A protein and the small-molecule ligand that binds it are described below.
Small molecule (SMILES): Cc1ccc(CN(C(=O)N[C@@H](CS(=O)(=O)CC2CCCCC2)C(=O)O)C(=O)c2ccc(-c3ccccc3)cc2)cc1

Sequence of chain 1.F:
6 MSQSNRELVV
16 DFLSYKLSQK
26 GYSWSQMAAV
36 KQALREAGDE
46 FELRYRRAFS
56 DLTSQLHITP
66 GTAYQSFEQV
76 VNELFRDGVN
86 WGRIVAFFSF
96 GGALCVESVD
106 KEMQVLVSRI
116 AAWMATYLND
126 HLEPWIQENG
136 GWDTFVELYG

Binding-site contacts:
Ligand atom O contacts residue ASN85 of chain 1.F at 3.2 Å (h-bond).
Ligand atom C27 contacts residue PHE54 of chain 1.F at 3.9 Å (hydrophobic).
Ligand atom C31 contacts residue GLY87 of chain 1.F at 3.6 Å.
Ligand atom C28 contacts residue ALA53 of chain 1.F at 3.3 Å (hydrophobic).
Ligand atom C29 contacts residue TYR50 of chain 1.F at 3.9 Å (hydrophobic).
Ligand atom C7 contacts residue GLY87 of chain 1.F at 3.6 Å.
Ligand atom C17 contacts residue GLU45 of chain 1.F at 4.0 Å.
Ligand atom C17 contacts residue ALA42 of chain 1.F at 3.6 Å (hydrophobic).
Ligand atom C31 contacts residue ARG88 of chain 1.F at 3.9 Å.
Ligand atom C15 contacts residue ARG49 of chain 1.F at 3.7 Å.
Ligand atom C24 contacts residue PHE46 of chain 1.F at 3.8 Å (hydrophobic).
Ligand atom C28 contacts residue PHE54 of chain 1.F at 3.4 Å (hydrophobic).
Ligand atom C contacts residue GLY87 of chain 1.F at 4.0 Å.
Ligand atom C26 contacts residue LEU79 of chain 1.F at 3.9 Å (hydrophobic).
Ligand atom C4 contacts residue ASN85 of chain 1.F at 4.0 Å.
Ligand atom O4 contacts residue GLY87 of chain 1.F at 2.8 Å (h-bond).
Ligand atom C21 contacts residue TYR50 of chain 1.F at 3.9 Å (hydrophobic).
Ligand atom C19 contacts residue PHE46 of chain 1.F at 3.9 Å (hydrophobic).
Ligand atom O4 contacts residue TRP86 of chain 1.F at 3.8 Å.
Ligand atom C28 contacts residue PHE46 of chain 1.F at 3.9 Å (hydrophobic).
Ligand atom C22 contacts residue TYR50 of chain 1.F at 3.9 Å (hydrophobic).
Ligand atom C27 contacts residue ALA53 of chain 1.F at 3.4 Å (hydrophobic).
Ligand atom C14 contacts residue ARG49 of chain 1.F at 3.6 Å.
Ligand atom C29 contacts residue PHE46 of chain 1.F at 3.6 Å (hydrophobic).
Ligand atom O contacts residue GLY87 of chain 1.F at 3.6 Å.
Ligand atom C25 contacts residue LEU79 of chain 1.F at 3.8 Å (hydrophobic).
Ligand atom C10 contacts residue LEU143 of chain 1.F at 3.8 Å (hydrophobic).
Ligand atom C19 contacts residue GLY87 of chain 1.F at 3.6 Å.
Ligand atom C12 contacts residue TYR50 of chain 1.F at 3.4 Å (hydrophobic).
Ligand atom C29 contacts residue ALA53 of chain 1.F at 4.0 Å (hydrophobic).
Ligand atom C30 contacts residue PHE46 of chain 1.F at 3.8 Å (hydrophobic).
Ligand atom C30 contacts residue ALA91 of chain 1.F at 3.9 Å (hydrophobic).
Ligand atom O4 contacts residue ASN85 of chain 1.F at 3.4 Å (h-bond).
Ligand atom C13 contacts residue TYR50 of chain 1.F at 3.9 Å (hydrophobic).
Ligand atom C23 contacts residue PHE46 of chain 1.F at 3.7 Å (hydrophobic).
Ligand atom C15 contacts residue GLU45 of chain 1.F at 3.9 Å.
Ligand atom C9 contacts residue PHE140 of chain 1.F at 3.6 Å (hydrophobic).
Ligand atom O contacts residue ARG88 of chain 1.F at 3.8 Å.
Ligand atom C18 contacts residue GLY87 of chain 1.F at 3.9 Å.
Ligand atom C27 contacts residue LEU57 of chain 1.F at 4.0 Å (hydrophobic).